Sequence of chain 42.D:
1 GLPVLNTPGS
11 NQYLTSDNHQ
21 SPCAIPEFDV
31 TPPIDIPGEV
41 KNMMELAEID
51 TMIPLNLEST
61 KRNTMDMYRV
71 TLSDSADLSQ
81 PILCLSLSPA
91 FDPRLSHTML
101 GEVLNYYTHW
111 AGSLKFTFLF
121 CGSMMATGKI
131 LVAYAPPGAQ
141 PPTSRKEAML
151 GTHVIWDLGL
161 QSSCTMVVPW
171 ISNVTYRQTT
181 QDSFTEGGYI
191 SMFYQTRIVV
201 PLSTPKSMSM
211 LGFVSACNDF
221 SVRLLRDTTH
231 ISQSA

Binding-site contacts:
Ligand atom C1 contacts residue ILE181 of chain 42.B at 3.4 Å (hydrophobic).
Ligand atom C22 contacts residue TYR203 of chain 42.B at 3.5 Å (hydrophobic).
Ligand atom C10 contacts residue TYR157 of chain 42.B at 3.6 Å (hydrophobic).
Ligand atom C8 contacts residue ILE108 of chain 42.B at 3.8 Å (hydrophobic).
Ligand atom O25 contacts residue TYR110 of chain 42.B at 3.0 Å.
Ligand atom C13 contacts residue VAL197 of chain 42.B at 3.6 Å (hydrophobic).
Ligand atom O24 contacts residue TYR110 of chain 42.B at 3.9 Å.
Ligand atom N4 contacts residue ILE192 of chain 42.B at 3.6 Å.
Ligand atom C1 contacts residue ILE155 of chain 42.B at 3.7 Å (hydrophobic).
Ligand atom C26 contacts residue THR109 of chain 42.B at 3.7 Å.
Ligand atom C19 contacts residue TYR110 of chain 42.B at 3.7 Å (hydrophobic).
Ligand atom C3 contacts residue TYR157 of chain 42.B at 3.5 Å (hydrophobic).
Ligand atom C9 contacts residue TYR157 of chain 42.B at 3.8 Å (hydrophobic).
Ligand atom C4 contacts residue TYR157 of chain 42.B at 3.4 Å (hydrophobic).
Ligand atom C11 contacts residue TYR157 of chain 42.B at 3.6 Å (hydrophobic).
Ligand atom C14 contacts residue PHE236 of chain 42.B at 3.9 Å (hydrophobic).
Ligand atom N3 contacts residue ILE192 of chain 42.B at 3.8 Å.
Ligand atom C8 contacts residue PHE132 of chain 42.B at 3.4 Å (hydrophobic).
Ligand atom C21 contacts residue TYR203 of chain 42.B at 3.8 Å (hydrophobic).
Ligand atom C3 contacts residue PRO179 of chain 42.B at 3.7 Å (hydrophobic).
Ligand atom C9 contacts residue ILE108 of chain 42.B at 3.5 Å (hydrophobic).
Ligand atom C12 contacts residue PHE236 of chain 42.B at 3.8 Å (hydrophobic).
Ligand atom C19 contacts residue PHE236 of chain 42.B at 3.5 Å (hydrophobic).
Ligand atom N4 contacts residue LEU239 of chain 42.B at 3.8 Å.
Ligand atom C1 contacts residue PRO179 of chain 42.B at 3.9 Å (hydrophobic).
Ligand atom O24 contacts residue PHE236 of chain 42.B at 3.7 Å.
Ligand atom C4 contacts residue ALA24 of chain 42.D at 3.8 Å (hydrophobic).
Ligand atom C22 contacts residue PHE236 of chain 42.B at 3.9 Å (hydrophobic).
Ligand atom N6 contacts residue VAL194 of chain 42.B at 3.7 Å.
Ligand atom C10 contacts residue VAL194 of chain 42.B at 3.7 Å (hydrophobic).
Ligand atom C7 contacts residue PHE132 of chain 42.B at 3.6 Å (hydrophobic).
Ligand atom C11 contacts residue VAL194 of chain 42.B at 3.7 Å (hydrophobic).
Ligand atom C20 contacts residue TYR110 of chain 42.B at 3.5 Å (hydrophobic).
Ligand atom C21 contacts residue PHE236 of chain 42.B at 3.4 Å (hydrophobic).
Ligand atom C20 contacts residue PHE236 of chain 42.B at 3.2 Å (hydrophobic).
Ligand atom C23 contacts residue PHE236 of chain 42.B at 3.5 Å (hydrophobic).
Ligand atom C14 contacts residue VAL197 of chain 42.B at 3.6 Å (hydrophobic).
Ligand atom C23 contacts residue TYR110 of chain 42.B at 3.3 Å (hydrophobic).
Ligand atom C3 contacts residue ALA24 of chain 42.D at 3.7 Å (hydrophobic).
Ligand atom C27 contacts residue THR109 of chain 42.B at 3.5 Å.

The protein below binds the small molecule below.
Small molecule (SMILES): CCOC(=O)c1ccc(OCCCCC2CCN(c3ccc(C)nn3)CC2)cc1

Sequence of chain 43.D:
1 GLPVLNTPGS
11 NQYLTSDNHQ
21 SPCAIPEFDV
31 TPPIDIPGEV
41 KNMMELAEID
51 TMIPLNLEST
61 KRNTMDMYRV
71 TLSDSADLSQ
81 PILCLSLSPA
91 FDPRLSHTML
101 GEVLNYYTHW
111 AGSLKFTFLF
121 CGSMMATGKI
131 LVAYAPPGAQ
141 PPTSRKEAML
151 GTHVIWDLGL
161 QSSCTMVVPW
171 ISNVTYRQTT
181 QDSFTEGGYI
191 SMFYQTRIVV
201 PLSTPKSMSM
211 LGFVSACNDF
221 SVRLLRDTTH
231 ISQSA

Sequence of chain 42.B:
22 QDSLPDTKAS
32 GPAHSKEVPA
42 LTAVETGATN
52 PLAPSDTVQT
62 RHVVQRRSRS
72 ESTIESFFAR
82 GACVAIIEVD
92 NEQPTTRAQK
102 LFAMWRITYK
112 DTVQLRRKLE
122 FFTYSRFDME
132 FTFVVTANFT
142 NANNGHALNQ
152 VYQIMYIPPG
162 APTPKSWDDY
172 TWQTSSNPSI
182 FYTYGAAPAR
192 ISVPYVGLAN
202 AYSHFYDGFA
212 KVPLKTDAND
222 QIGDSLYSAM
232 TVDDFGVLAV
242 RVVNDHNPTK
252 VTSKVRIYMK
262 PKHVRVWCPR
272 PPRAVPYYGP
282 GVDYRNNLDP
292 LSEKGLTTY